A small-molecule ligand and the protein it binds are described below.
Small molecule (SMILES): CC(=O)N[C@@H]1[C@@H](O)[C@H](O)[C@@H](CO)O[C@H]1O

Binding-site contacts:
Ligand atom O7 contacts residue ASN921 of chain 1.D at 3.8 Å.
Ligand atom C7 contacts residue ASN921 of chain 1.D at 3.2 Å.
Ligand atom C1 contacts residue ASN921 of chain 1.D at 1.4 Å.
Ligand atom C4 contacts residue ASN921 of chain 1.D at 4.2 Å.
Ligand atom C8 contacts residue ASN921 of chain 1.D at 3.5 Å.
Ligand atom C2 contacts residue ASN921 of chain 1.D at 2.4 Å.
Ligand atom N2 contacts residue ASN921 of chain 1.D at 2.9 Å (h-bond).
Ligand atom O5 contacts residue ASN921 of chain 1.D at 2.4 Å (h-bond).
Ligand atom C5 contacts residue ASN921 of chain 1.D at 3.7 Å.
Ligand atom C3 contacts residue ASN921 of chain 1.D at 3.8 Å.

Sequence of chain 1.D:
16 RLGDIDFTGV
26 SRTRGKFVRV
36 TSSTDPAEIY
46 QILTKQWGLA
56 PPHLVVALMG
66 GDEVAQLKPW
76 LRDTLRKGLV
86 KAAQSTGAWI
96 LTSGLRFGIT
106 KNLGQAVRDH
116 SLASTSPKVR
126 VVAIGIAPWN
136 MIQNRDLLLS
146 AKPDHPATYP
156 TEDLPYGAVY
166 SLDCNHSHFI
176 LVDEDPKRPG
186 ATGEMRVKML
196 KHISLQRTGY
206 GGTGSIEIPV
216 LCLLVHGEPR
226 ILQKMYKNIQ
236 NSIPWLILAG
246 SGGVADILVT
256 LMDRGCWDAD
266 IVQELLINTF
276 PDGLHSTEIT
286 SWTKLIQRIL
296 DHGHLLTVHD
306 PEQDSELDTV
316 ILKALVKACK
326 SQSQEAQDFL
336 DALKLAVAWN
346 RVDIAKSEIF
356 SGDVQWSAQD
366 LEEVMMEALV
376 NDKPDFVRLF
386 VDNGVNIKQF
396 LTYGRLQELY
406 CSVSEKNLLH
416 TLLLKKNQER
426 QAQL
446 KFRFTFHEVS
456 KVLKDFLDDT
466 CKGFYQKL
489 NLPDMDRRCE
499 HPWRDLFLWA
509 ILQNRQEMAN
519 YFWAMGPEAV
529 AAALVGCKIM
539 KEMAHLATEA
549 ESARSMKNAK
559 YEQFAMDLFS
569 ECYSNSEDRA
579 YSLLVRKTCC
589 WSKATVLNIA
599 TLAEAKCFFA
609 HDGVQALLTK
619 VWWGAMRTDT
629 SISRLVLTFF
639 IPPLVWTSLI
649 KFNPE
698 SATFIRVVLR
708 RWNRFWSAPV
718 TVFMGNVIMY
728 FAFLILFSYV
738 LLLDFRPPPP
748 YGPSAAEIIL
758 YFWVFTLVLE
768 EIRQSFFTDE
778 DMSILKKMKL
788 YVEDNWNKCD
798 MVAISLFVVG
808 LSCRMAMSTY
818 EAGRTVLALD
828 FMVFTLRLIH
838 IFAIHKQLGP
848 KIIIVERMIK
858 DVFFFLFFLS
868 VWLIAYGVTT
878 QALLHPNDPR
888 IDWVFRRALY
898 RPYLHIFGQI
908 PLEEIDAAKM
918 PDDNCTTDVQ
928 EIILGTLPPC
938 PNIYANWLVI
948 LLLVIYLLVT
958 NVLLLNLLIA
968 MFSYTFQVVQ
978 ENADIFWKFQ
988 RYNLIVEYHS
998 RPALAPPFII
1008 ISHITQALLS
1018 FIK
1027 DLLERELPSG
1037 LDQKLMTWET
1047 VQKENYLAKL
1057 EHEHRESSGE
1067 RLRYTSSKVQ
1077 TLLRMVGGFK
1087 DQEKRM